Sequence of chain 1.B:
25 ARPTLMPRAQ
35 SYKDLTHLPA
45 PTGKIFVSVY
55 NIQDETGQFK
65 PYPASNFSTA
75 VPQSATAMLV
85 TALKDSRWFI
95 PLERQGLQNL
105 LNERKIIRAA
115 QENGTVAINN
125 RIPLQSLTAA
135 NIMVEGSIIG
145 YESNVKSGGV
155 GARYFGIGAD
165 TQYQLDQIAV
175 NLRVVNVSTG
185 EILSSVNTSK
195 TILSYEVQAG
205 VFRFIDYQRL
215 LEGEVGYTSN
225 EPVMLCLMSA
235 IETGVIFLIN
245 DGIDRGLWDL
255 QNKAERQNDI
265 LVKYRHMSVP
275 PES

This small molecule binds to this protein.
Small molecule (SMILES): CC(C)[C@H](N)C(=O)N[C@H](C(=O)N1CCC[C@H]1C(=O)N[C@@H](CCC(N)=O)C(=O)N[C@@H](Cc1ccc(O)cc1)C(=O)NCC=O)C(C)C

Sequence of chain 1.A:
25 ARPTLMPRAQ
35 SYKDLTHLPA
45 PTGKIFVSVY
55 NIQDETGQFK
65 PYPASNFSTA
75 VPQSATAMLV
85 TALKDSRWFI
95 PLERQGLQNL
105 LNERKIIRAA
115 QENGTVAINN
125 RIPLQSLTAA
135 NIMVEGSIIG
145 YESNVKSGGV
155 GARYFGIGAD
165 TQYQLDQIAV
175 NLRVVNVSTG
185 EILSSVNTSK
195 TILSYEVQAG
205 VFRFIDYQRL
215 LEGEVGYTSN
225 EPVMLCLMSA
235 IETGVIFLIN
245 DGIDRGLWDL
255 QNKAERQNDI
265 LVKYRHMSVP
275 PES

Binding-site contacts:
Ligand atom OH contacts residue ILE122 of chain 1.A at 3.8 Å.
Ligand atom N contacts residue LEU251 of chain 1.B at 3.1 Å (h-bond).
Ligand atom CA contacts residue LYS48 of chain 1.B at 3.8 Å.
Ligand atom CB contacts residue GLY47 of chain 1.B at 3.6 Å.
Ligand atom NE2 contacts residue ASP253 of chain 1.B at 3.8 Å.
Ligand atom CG1 contacts residue ILE136 of chain 1.B at 3.8 Å (hydrophobic).
Ligand atom NE2 contacts residue ILE49 of chain 1.B at 3.5 Å.
Ligand atom CG contacts residue GLY47 of chain 1.B at 3.7 Å.
Ligand atom CG2 contacts residue TRP252 of chain 1.B at 3.6 Å (hydrophobic).
Ligand atom OE1 contacts residue ASP253 of chain 1.B at 3.2 Å (salt-bridge).
Ligand atom O contacts residue ASN135 of chain 1.B at 3.6 Å.
Ligand atom CD1 contacts residue ILE122 of chain 1.A at 3.7 Å (hydrophobic).
Ligand atom CB contacts residue LEU251 of chain 1.B at 3.5 Å (hydrophobic).
Ligand atom NE2 contacts residue TRP252 of chain 1.B at 3.5 Å.
Ligand atom CD contacts residue TRP252 of chain 1.B at 3.5 Å (hydrophobic).
Ligand atom CE1 contacts residue ILE122 of chain 1.A at 3.8 Å (hydrophobic).
Ligand atom C contacts residue LEU251 of chain 1.B at 3.7 Å (hydrophobic).
Ligand atom CE2 contacts residue ASN123 of chain 1.A at 3.7 Å.
Ligand atom CD2 contacts residue ASN123 of chain 1.A at 3.8 Å.
Ligand atom CA contacts residue GLY47 of chain 1.B at 3.7 Å.
Ligand atom NE2 contacts residue GLY47 of chain 1.B at 3.0 Å (h-bond).
Ligand atom CG2 contacts residue LEU251 of chain 1.B at 3.8 Å (hydrophobic).
Ligand atom O contacts residue THR46 of chain 1.B at 4.0 Å.
Ligand atom O contacts residue LYS48 of chain 1.B at 3.6 Å.
Ligand atom N contacts residue LYS48 of chain 1.B at 3.3 Å (salt-bridge).
Ligand atom CA contacts residue LEU251 of chain 1.B at 3.3 Å (hydrophobic).
Ligand atom CG1 contacts residue GLY250 of chain 1.B at 3.3 Å.
Ligand atom C contacts residue THR46 of chain 1.B at 4.0 Å.
Ligand atom CG1 contacts residue LEU187 of chain 1.B at 4.0 Å (hydrophobic).
Ligand atom CG contacts residue ILE49 of chain 1.B at 3.7 Å (hydrophobic).
Ligand atom N contacts residue GLY47 of chain 1.B at 3.7 Å.
Ligand atom CD contacts residue GLY47 of chain 1.B at 3.6 Å.
Ligand atom O contacts residue LEU251 of chain 1.B at 3.8 Å.
Ligand atom CZ contacts residue ILE122 of chain 1.A at 3.8 Å (hydrophobic).
Ligand atom CD contacts residue THR46 of chain 1.B at 4.0 Å.
Ligand atom OE1 contacts residue TRP252 of chain 1.B at 3.5 Å.
Ligand atom OE1 contacts residue THR46 of chain 1.B at 3.6 Å (h-bond).
Ligand atom CG contacts residue ASN135 of chain 1.B at 3.5 Å.
Ligand atom NE2 contacts residue PRO45 of chain 1.B at 4.0 Å.
Ligand atom CG1 contacts residue LEU251 of chain 1.B at 4.0 Å (hydrophobic).